Sequence of chain 1.B:
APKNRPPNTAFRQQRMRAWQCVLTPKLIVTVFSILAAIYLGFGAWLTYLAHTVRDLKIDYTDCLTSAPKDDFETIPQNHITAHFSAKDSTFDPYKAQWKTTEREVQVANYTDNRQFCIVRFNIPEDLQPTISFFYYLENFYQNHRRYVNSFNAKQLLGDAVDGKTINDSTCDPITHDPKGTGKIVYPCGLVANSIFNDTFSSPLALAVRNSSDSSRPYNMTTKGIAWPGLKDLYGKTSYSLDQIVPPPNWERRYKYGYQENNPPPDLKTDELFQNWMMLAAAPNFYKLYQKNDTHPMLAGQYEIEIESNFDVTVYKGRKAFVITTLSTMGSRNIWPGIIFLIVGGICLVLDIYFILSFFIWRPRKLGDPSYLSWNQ

A small-molecule ligand and the protein it binds are described below.
Small molecule (SMILES): CC(=O)N[C@H]1[C@H](O[C@H]2[C@H](O)[C@@H](NC(C)=O)CO[C@@H]2CO)O[C@H](CO)[C@@H](O[C@@H]2O[C@H](CO)[C@@H](O)[C@H](O)[C@@H]2O)[C@@H]1O

Binding-site contacts:
Ligand atom C3 contacts residue GLY202 of chain 1.B at 3.4 Å.
Ligand atom O6 contacts residue GLY202 of chain 1.B at 3.9 Å.
Ligand atom C8 contacts residue LYS186 of chain 1.B at 4.4 Å.
Ligand atom O5 contacts residue ASN189 of chain 1.B at 2.4 Å (h-bond).
Ligand atom C5 contacts residue ASN189 of chain 1.B at 3.7 Å.
Ligand atom O7 contacts residue GLY185 of chain 1.B at 4.5 Å.
Ligand atom C1 contacts residue ASN189 of chain 1.B at 1.4 Å.
Ligand atom C2 contacts residue GLY204 of chain 1.B at 4.2 Å.
Ligand atom C7 contacts residue THR203 of chain 1.B at 4.0 Å.
Ligand atom C4 contacts residue GLY204 of chain 1.B at 4.4 Å.
Ligand atom C7 contacts residue HIS198 of chain 1.B at 4.3 Å.
Ligand atom N2 contacts residue ASN189 of chain 1.B at 2.7 Å (h-bond).
Ligand atom C1 contacts residue GLY185 of chain 1.B at 4.2 Å.
Ligand atom C2 contacts residue ASN189 of chain 1.B at 2.4 Å.
Ligand atom C4 contacts residue GLY202 of chain 1.B at 4.3 Å.
Ligand atom C3 contacts residue ASN189 of chain 1.B at 3.7 Å.
Ligand atom C2 contacts residue GLY202 of chain 1.B at 3.6 Å.
Ligand atom O6 contacts residue THR203 of chain 1.B at 4.1 Å.
Ligand atom C7 contacts residue GLY185 of chain 1.B at 3.5 Å.
Ligand atom C4 contacts residue ASN189 of chain 1.B at 4.2 Å.
Ligand atom O7 contacts residue GLY204 of chain 1.B at 4.3 Å.
Ligand atom C2 contacts residue THR203 of chain 1.B at 4.1 Å.
Ligand atom O3 contacts residue GLY204 of chain 1.B at 4.3 Å.
Ligand atom C7 contacts residue ASN189 of chain 1.B at 3.7 Å.
Ligand atom C7 contacts residue GLY202 of chain 1.B at 3.9 Å.
Ligand atom C6 contacts residue GLY202 of chain 1.B at 4.4 Å.
Ligand atom C8 contacts residue GLY185 of chain 1.B at 3.3 Å.
Ligand atom N2 contacts residue GLY202 of chain 1.B at 3.5 Å (h-bond).
Ligand atom O3 contacts residue GLY202 of chain 1.B at 2.2 Å (h-bond).
Ligand atom O7 contacts residue ASP199 of chain 1.B at 4.3 Å.
Ligand atom O3 contacts residue THR203 of chain 1.B at 3.8 Å.
Ligand atom C2 contacts residue GLY185 of chain 1.B at 4.2 Å.
Ligand atom N2 contacts residue THR203 of chain 1.B at 4.3 Å.
Ligand atom N2 contacts residue GLY185 of chain 1.B at 3.3 Å (h-bond).
Ligand atom C8 contacts residue HIS198 of chain 1.B at 4.0 Å.
Ligand atom O7 contacts residue THR203 of chain 1.B at 3.5 Å (h-bond).
Ligand atom O7 contacts residue ASN189 of chain 1.B at 4.3 Å.
Ligand atom O7 contacts residue HIS198 of chain 1.B at 3.5 Å (h-bond).
Ligand atom O7 contacts residue GLY202 of chain 1.B at 4.3 Å.
Ligand atom O5 contacts residue GLY202 of chain 1.B at 4.2 Å.